Binding-site contacts:
Ligand atom C03 contacts residue LYS70 of chain 3.A at 3.8 Å.
Ligand atom C09 contacts residue ASN53 of chain 3.A at 3.5 Å.
Ligand atom C13 contacts residue THR107 of chain 3.A at 3.9 Å.
Ligand atom C06 contacts residue LYS70 of chain 3.A at 4.0 Å.
Ligand atom C04 contacts residue LEU56 of chain 3.A at 3.9 Å (hydrophobic).
Ligand atom C12 contacts residue TYR130 of chain 3.A at 3.2 Å (hydrophobic).
Ligand atom C05 contacts residue ILE73 of chain 3.A at 3.4 Å (hydrophobic).
Ligand atom C02 contacts residue LYS70 of chain 3.A at 3.8 Å.
Ligand atom C12 contacts residue THR107 of chain 3.A at 3.9 Å.
Ligand atom C17 contacts residue ASN74 of chain 3.A at 3.4 Å.
Ligand atom BR01 contacts residue ASN57 of chain 3.A at 3.2 Å.
Ligand atom C02 contacts residue LEU56 of chain 3.A at 3.9 Å (hydrophobic).
Ligand atom C16 contacts residue ASN74 of chain 3.A at 3.6 Å.
Ligand atom C17 contacts residue EDO1 of chain 3.C at 3.9 Å.
Ligand atom C05 contacts residue TYR130 of chain 3.A at 4.0 Å (hydrophobic).
Ligand atom C07 contacts residue LYS70 of chain 3.A at 3.8 Å.
Ligand atom N11 contacts residue ASN53 of chain 3.A at 3.2 Å (h-bond).
Ligand atom C12 contacts residue ASN53 of chain 3.A at 3.2 Å.
Ligand atom C15 contacts residue LYS70 of chain 3.A at 3.8 Å.
Ligand atom C16 contacts residue LYS70 of chain 3.A at 3.8 Å.
Ligand atom C05 contacts residue LYS70 of chain 3.A at 3.5 Å.
Ligand atom C14 contacts residue THR107 of chain 3.A at 3.9 Å.
Ligand atom C02 contacts residue ASN57 of chain 3.A at 3.9 Å.
Ligand atom C17 contacts residue LYS70 of chain 3.A at 3.6 Å.
Ligand atom O10 contacts residue ASN53 of chain 3.A at 3.6 Å.
Ligand atom C09 contacts residue ASN57 of chain 3.A at 3.5 Å.
Ligand atom C18 contacts residue ILE73 of chain 3.A at 3.6 Å (hydrophobic).
Ligand atom N11 contacts residue TYR130 of chain 3.A at 3.8 Å.
Ligand atom C04 contacts residue ILE73 of chain 3.A at 3.7 Å (hydrophobic).
Ligand atom BR01 contacts residue MET66 of chain 3.A at 3.9 Å.
Ligand atom C04 contacts residue MET66 of chain 3.A at 3.8 Å (hydrophobic).
Ligand atom C03 contacts residue LEU69 of chain 3.A at 3.9 Å (hydrophobic).
Ligand atom O10 contacts residue ASN57 of chain 3.A at 3.2 Å (h-bond).
Ligand atom C04 contacts residue LYS70 of chain 3.A at 3.5 Å.
Ligand atom C17 contacts residue ILE73 of chain 3.A at 4.0 Å (hydrophobic).
Ligand atom BR01 contacts residue LEU56 of chain 3.A at 3.6 Å.
Ligand atom C07 contacts residue ASN57 of chain 3.A at 3.5 Å.
Ligand atom C03 contacts residue MET66 of chain 3.A at 3.4 Å (hydrophobic).
Ligand atom C04 contacts residue LEU69 of chain 3.A at 3.7 Å (hydrophobic).
Ligand atom N08 contacts residue ASN57 of chain 3.A at 2.5 Å (h-bond).

A protein and the small-molecule ligand that binds it are described below.
Small molecule (SMILES): O=c1[nH]c2c(Br)cccc2n1Cc1ccccc1

Sequence of chain 3.A:
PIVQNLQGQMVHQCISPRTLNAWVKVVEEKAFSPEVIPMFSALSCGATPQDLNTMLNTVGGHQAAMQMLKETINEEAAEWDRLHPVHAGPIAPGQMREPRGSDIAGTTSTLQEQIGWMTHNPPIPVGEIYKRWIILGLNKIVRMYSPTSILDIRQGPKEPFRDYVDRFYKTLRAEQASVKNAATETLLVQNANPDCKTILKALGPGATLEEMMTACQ